The protein below binds the small molecule below.
Small molecule (SMILES): CC(=O)N[C@@H]1[C@@H](O)[C@H](O)[C@@H](CO)O[C@H]1O

Binding-site contacts:
Ligand atom N2 contacts residue ASN56 of chain 1.A at 3.0 Å (h-bond).
Ligand atom N2 contacts residue SER58 of chain 1.A at 4.4 Å.
Ligand atom C5 contacts residue THR59 of chain 1.A at 4.2 Å.
Ligand atom C6 contacts residue THR59 of chain 1.A at 4.4 Å.
Ligand atom C1 contacts residue ASN56 of chain 1.A at 1.5 Å.
Ligand atom O7 contacts residue ASN56 of chain 1.A at 3.0 Å (h-bond).
Ligand atom C7 contacts residue ASN56 of chain 1.A at 3.2 Å.
Ligand atom O5 contacts residue ASN56 of chain 1.A at 2.5 Å (h-bond).
Ligand atom C8 contacts residue ASN56 of chain 1.A at 3.9 Å.
Ligand atom C5 contacts residue ASN56 of chain 1.A at 3.8 Å.
Ligand atom C4 contacts residue ASN56 of chain 1.A at 4.3 Å.
Ligand atom C1 contacts residue SER58 of chain 1.A at 3.7 Å.
Ligand atom C3 contacts residue ASN56 of chain 1.A at 3.9 Å.
Ligand atom C2 contacts residue ASN56 of chain 1.A at 2.6 Å.

Sequence of chain 1.A:
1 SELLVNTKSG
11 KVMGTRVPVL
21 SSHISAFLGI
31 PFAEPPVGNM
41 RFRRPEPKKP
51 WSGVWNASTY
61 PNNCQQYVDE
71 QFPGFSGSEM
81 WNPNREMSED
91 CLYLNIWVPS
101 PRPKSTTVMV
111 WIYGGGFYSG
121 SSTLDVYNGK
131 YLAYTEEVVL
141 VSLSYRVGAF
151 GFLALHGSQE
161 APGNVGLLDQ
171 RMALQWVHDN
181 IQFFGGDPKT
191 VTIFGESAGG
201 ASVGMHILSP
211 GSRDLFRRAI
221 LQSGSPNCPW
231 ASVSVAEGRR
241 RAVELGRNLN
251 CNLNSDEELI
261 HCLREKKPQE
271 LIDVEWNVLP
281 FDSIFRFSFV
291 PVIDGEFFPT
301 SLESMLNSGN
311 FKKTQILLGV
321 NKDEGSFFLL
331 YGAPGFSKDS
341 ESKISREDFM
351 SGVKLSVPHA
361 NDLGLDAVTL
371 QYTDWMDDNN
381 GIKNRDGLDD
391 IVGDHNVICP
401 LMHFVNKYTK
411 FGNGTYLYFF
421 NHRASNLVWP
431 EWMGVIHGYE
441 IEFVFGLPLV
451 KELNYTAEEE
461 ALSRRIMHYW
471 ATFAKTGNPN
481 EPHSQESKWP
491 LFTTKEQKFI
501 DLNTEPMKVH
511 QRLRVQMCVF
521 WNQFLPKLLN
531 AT